Sequence of chain 1.F:
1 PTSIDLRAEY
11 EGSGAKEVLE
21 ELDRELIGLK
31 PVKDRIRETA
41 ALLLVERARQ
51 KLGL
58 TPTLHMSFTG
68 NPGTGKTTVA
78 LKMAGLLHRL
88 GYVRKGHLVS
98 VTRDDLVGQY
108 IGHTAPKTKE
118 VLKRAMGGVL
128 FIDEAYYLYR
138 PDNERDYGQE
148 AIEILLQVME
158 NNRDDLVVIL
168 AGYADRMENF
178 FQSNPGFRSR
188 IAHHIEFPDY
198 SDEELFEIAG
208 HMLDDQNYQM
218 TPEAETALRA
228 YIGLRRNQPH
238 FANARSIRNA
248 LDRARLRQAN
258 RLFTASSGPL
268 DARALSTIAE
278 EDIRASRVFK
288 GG

The protein below binds the small molecule below.
Small molecule (SMILES): O=C(COP(=O)(O)O)[C@H](O)[C@H](O)COP(=O)(O)O

Binding-site contacts:
Ligand atom O5P contacts residue ARG284 of chain 1.F at 3.1 Å (salt-bridge).
Ligand atom O4P contacts residue SER283 of chain 1.F at 4.3 Å.
Ligand atom O4P contacts residue ARG250 of chain 1.F at 4.2 Å.
Ligand atom O1P contacts residue ARG232 of chain 1.F at 2.4 Å (salt-bridge).
Ligand atom O3P contacts residue SER243 of chain 1.F at 4.4 Å.
Ligand atom O3 contacts residue ARG284 of chain 1.F at 3.8 Å.
Ligand atom O2P contacts residue ARG250 of chain 1.F at 3.8 Å.
Ligand atom O1 contacts residue ARG232 of chain 1.F at 4.4 Å.
Ligand atom O4P contacts residue ARG254 of chain 1.F at 2.3 Å (salt-bridge).
Ligand atom P2 contacts residue ARG284 of chain 1.F at 3.7 Å.
Ligand atom O2P contacts residue ASN246 of chain 1.F at 3.1 Å (h-bond).
Ligand atom O1P contacts residue SER243 of chain 1.F at 3.9 Å.
Ligand atom O2P contacts residue ARG232 of chain 1.F at 4.3 Å.
Ligand atom O5P contacts residue ARG254 of chain 1.F at 3.5 Å (salt-bridge).
Ligand atom O5 contacts residue ARG254 of chain 1.F at 4.4 Å.
Ligand atom C1 contacts residue ARG250 of chain 1.F at 3.0 Å.
Ligand atom C2 contacts residue ARG250 of chain 1.F at 3.9 Å.
Ligand atom O5P contacts residue SER283 of chain 1.F at 2.8 Å (h-bond).
Ligand atom C4 contacts residue ARG250 of chain 1.F at 3.9 Å.
Ligand atom O3P contacts residue ASN246 of chain 1.F at 3.6 Å.
Ligand atom C3 contacts residue ARG284 of chain 1.F at 3.8 Å.
Ligand atom O1P contacts residue ARG250 of chain 1.F at 4.3 Å.
Ligand atom P1 contacts residue ARG250 of chain 1.F at 3.2 Å.
Ligand atom P2 contacts residue ARG254 of chain 1.F at 3.3 Å.
Ligand atom O5P contacts residue VAL285 of chain 1.F at 4.0 Å.
Ligand atom O3P contacts residue ARG250 of chain 1.F at 1.9 Å (salt-bridge).
Ligand atom O2 contacts residue ARG250 of chain 1.F at 4.1 Å.
Ligand atom O6P contacts residue ARG284 of chain 1.F at 3.2 Å.
Ligand atom C3 contacts residue GLY289 of chain 1.F at 4.1 Å.
Ligand atom C5 contacts residue ARG284 of chain 1.F at 4.4 Å.
Ligand atom O6P contacts residue ARG254 of chain 1.F at 4.4 Å.
Ligand atom O3P contacts residue ARG232 of chain 1.F at 4.3 Å.
Ligand atom O5 contacts residue ARG250 of chain 1.F at 4.0 Å.
Ligand atom O3 contacts residue GLY289 of chain 1.F at 3.0 Å (h-bond).
Ligand atom O1 contacts residue ARG250 of chain 1.F at 3.4 Å (salt-bridge).
Ligand atom P2 contacts residue SER283 of chain 1.F at 4.1 Å.
Ligand atom P1 contacts residue ASN246 of chain 1.F at 4.2 Å.
Ligand atom O2P contacts residue SER243 of chain 1.F at 4.3 Å.
Ligand atom P1 contacts residue ARG232 of chain 1.F at 3.8 Å.
Ligand atom O4 contacts residue ARG250 of chain 1.F at 4.1 Å.